Binding-site contacts:
Ligand atom C1 contacts residue THR168 of chain 3.B at 4.0 Å.
Ligand atom N2 contacts residue ARG278 of chain 1.B at 3.8 Å.
Ligand atom O5 contacts residue ARG162 of chain 3.B at 4.4 Å.
Ligand atom O5 contacts residue ASP73 of chain 3.E at 3.3 Å (salt-bridge).
Ligand atom O4 contacts residue ASP73 of chain 3.E at 3.1 Å (salt-bridge).
Ligand atom C7 contacts residue ASN167 of chain 3.B at 3.0 Å.
Ligand atom C2 contacts residue ASN167 of chain 3.B at 2.3 Å.
Ligand atom C5 contacts residue ASN167 of chain 3.B at 3.7 Å.
Ligand atom O5 contacts residue THR168 of chain 3.B at 3.9 Å.
Ligand atom C4 contacts residue ASN167 of chain 3.B at 4.3 Å.
Ligand atom O4 contacts residue TYR80 of chain 3.E at 3.2 Å (h-bond).
Ligand atom O7 contacts residue ARG162 of chain 3.B at 3.0 Å (salt-bridge).
Ligand atom C6 contacts residue ASP73 of chain 3.E at 4.4 Å.
Ligand atom C7 contacts residue ARG278 of chain 1.B at 3.8 Å.
Ligand atom C8 contacts residue ASN167 of chain 3.B at 4.1 Å.
Ligand atom C5 contacts residue SER75 of chain 3.E at 4.1 Å.
Ligand atom C5 contacts residue ASP73 of chain 3.E at 3.6 Å.
Ligand atom C1 contacts residue ASP73 of chain 3.E at 3.0 Å.
Ligand atom O5 contacts residue ASN167 of chain 3.B at 2.5 Å (h-bond).
Ligand atom C3 contacts residue ASN167 of chain 3.B at 3.6 Å.
Ligand atom C2 contacts residue ARG162 of chain 3.B at 4.2 Å.
Ligand atom N2 contacts residue MET76 of chain 3.E at 4.5 Å.
Ligand atom C3 contacts residue TYR80 of chain 3.E at 4.5 Å (hydrophobic).
Ligand atom C1 contacts residue ARG162 of chain 3.B at 4.2 Å.
Ligand atom O4 contacts residue SER75 of chain 3.E at 4.2 Å.
Ligand atom N2 contacts residue ASN167 of chain 3.B at 2.5 Å (h-bond).
Ligand atom C4 contacts residue TYR80 of chain 3.E at 4.3 Å (hydrophobic).
Ligand atom C8 contacts residue ARG278 of chain 1.B at 3.2 Å.
Ligand atom C1 contacts residue ASN167 of chain 3.B at 1.4 Å.
Ligand atom C1 contacts residue ARG278 of chain 1.B at 4.5 Å.
Ligand atom O6 contacts residue ILE164 of chain 3.B at 4.0 Å.
Ligand atom C6 contacts residue GLY336 of chain 3.B at 4.3 Å.
Ligand atom C2 contacts residue ASP73 of chain 3.E at 4.4 Å.
Ligand atom C6 contacts residue THR19 of chain 3.E at 3.7 Å.
Ligand atom C5 contacts residue TYR80 of chain 3.E at 4.2 Å (hydrophobic).
Ligand atom O6 contacts residue THR19 of chain 3.E at 3.7 Å.
Ligand atom O7 contacts residue ASN167 of chain 3.B at 3.2 Å (h-bond).
Ligand atom C1 contacts residue TYR80 of chain 3.E at 3.7 Å (hydrophobic).
Ligand atom C7 contacts residue ARG162 of chain 3.B at 4.0 Å.

Sequence of chain 3.B:
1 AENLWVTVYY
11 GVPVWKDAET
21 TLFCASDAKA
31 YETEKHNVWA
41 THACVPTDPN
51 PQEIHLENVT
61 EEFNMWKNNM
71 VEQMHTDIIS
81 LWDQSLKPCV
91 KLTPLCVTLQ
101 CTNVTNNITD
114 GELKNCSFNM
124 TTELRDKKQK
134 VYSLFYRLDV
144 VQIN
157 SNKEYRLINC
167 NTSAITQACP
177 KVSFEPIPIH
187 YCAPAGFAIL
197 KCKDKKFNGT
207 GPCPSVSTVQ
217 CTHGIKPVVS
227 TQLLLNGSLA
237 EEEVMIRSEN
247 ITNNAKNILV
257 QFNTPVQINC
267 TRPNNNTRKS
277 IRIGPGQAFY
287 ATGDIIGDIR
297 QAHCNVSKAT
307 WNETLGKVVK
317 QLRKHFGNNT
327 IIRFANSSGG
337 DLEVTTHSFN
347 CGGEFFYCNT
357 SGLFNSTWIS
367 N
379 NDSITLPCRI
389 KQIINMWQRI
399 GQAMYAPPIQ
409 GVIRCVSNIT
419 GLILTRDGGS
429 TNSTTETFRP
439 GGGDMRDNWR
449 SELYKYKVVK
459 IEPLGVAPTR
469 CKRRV

A small-molecule ligand and the protein it binds are described below.
Small molecule (SMILES): CC(=O)N[C@H]1[C@H](O[C@H]2[C@H](O)[C@@H](NC(C)=O)CO[C@@H]2CO)O[C@H](CO)[C@@H](O[C@@H]2O[C@H](CO[C@H]3O[C@H](CO)[C@@H](O)[C@H](O)[C@@H]3O[C@@H]3O[C@H](CO)[C@@H](O)[C@H](O)[C@H]3NC(C)=O)[C@@H](O)[C@H](O[C@H]3O[C@H](CO)[C@@H](O)[C@H](O)[C@@H]3O[C@@H]3O[C@H](CO)[C@@H](O[C@@H]4O[C@H](CO)[C@H](O)[C@H](O)[C@H]4O)[C@H](O)[C@H]3NC(C)=O)[C@@H]2O)[C@@H]1O

Sequence of chain 3.E:
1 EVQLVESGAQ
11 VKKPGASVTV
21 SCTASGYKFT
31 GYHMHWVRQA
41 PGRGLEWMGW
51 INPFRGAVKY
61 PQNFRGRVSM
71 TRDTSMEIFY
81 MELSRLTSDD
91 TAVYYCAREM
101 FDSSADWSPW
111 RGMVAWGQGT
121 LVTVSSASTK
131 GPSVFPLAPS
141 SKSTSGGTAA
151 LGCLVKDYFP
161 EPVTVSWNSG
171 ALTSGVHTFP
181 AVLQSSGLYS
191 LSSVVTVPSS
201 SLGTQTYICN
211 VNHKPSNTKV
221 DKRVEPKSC

Sequence of chain 1.B:
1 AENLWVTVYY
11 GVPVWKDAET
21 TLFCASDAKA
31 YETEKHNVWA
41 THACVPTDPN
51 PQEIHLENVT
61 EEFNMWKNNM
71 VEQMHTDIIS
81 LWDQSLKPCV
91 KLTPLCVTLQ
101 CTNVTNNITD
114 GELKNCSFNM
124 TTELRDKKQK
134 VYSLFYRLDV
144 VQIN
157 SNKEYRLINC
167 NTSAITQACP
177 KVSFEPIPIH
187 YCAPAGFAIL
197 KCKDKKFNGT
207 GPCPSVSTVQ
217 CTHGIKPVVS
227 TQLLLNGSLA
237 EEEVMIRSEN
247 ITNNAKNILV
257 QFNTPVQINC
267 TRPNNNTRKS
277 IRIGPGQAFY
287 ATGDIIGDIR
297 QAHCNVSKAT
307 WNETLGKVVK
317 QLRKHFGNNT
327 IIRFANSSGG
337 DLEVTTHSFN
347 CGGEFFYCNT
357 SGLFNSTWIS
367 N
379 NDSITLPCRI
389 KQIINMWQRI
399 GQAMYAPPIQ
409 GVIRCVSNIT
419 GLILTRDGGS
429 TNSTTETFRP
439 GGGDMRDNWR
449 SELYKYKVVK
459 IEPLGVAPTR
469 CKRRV